Binding-site contacts:
Ligand atom C4 contacts residue GLY16 of chain 1.D at 3.6 Å.
Ligand atom O3' contacts residue GLY102 of chain 1.D at 2.9 Å (h-bond).
Ligand atom O3' contacts residue PHE101 of chain 1.D at 3.5 Å.
Ligand atom N9 contacts residue ARG193 of chain 1.D at 3.3 Å (salt-bridge).
Ligand atom N6 contacts residue GLY16 of chain 1.D at 3.5 Å.
Ligand atom C2 contacts residue ARG193 of chain 1.D at 3.6 Å.
Ligand atom PA contacts residue HIS17 of chain 1.D at 3.5 Å.
Ligand atom O1B contacts residue ARG193 of chain 1.D at 2.9 Å (salt-bridge).
Ligand atom O3G contacts residue HIS14 of chain 1.D at 3.0 Å (h-bond).
Ligand atom N1 contacts residue ARG193 of chain 1.D at 3.6 Å.
Ligand atom O3' contacts residue HIS20 of chain 1.D at 3.4 Å (h-bond).
Ligand atom O2A contacts residue TYR10 of chain 1.D at 2.9 Å (h-bond).
Ligand atom C4' contacts residue HIS20 of chain 1.D at 3.5 Å.
Ligand atom C5 contacts residue GLY16 of chain 1.D at 3.5 Å.
Ligand atom O2B contacts residue ARG44 of chain 1.D at 3.6 Å.
Ligand atom C5 contacts residue ARG193 of chain 1.D at 3.6 Å.
Ligand atom O5' contacts residue HIS17 of chain 1.D at 3.3 Å.
Ligand atom O2G contacts residue 1PE1 of chain 1.R at 3.2 Å.
Ligand atom O2A contacts residue GLU9 of chain 1.D at 2.9 Å (salt-bridge).
Ligand atom N6 contacts residue VAL194 of chain 1.D at 2.9 Å (h-bond).
Ligand atom C2' contacts residue ARG193 of chain 1.D at 3.5 Å.
Ligand atom N7 contacts residue ARG193 of chain 1.D at 3.5 Å (salt-bridge).
Ligand atom O2B contacts residue 1PE1 of chain 1.R at 2.8 Å (h-bond).
Ligand atom C8 contacts residue HIS17 of chain 1.D at 3.6 Å.
Ligand atom O1A contacts residue ALA210 of chain 1.D at 3.6 Å.
Ligand atom N1 contacts residue VAL194 of chain 1.D at 3.1 Å (h-bond).
Ligand atom N7 contacts residue HIS14 of chain 1.D at 3.6 Å.
Ligand atom O3A contacts residue HIS17 of chain 1.D at 3.1 Å (h-bond).
Ligand atom O4' contacts residue HIS20 of chain 1.D at 3.2 Å.
Ligand atom O2A contacts residue HIS17 of chain 1.D at 3.1 Å (h-bond).
Ligand atom O3G contacts residue ALA210 of chain 1.D at 2.8 Å (h-bond).
Ligand atom O3B contacts residue HIS17 of chain 1.D at 3.6 Å (h-bond).
Ligand atom O3G contacts residue SER209 of chain 1.D at 3.4 Å.
Ligand atom O2G contacts residue ARG193 of chain 1.D at 2.9 Å (salt-bridge).
Ligand atom C4 contacts residue ARG193 of chain 1.D at 3.6 Å.
Ligand atom C5' contacts residue HIS17 of chain 1.D at 3.6 Å.
Ligand atom C8 contacts residue ARG193 of chain 1.D at 3.2 Å.
Ligand atom O2' contacts residue GLY102 of chain 1.D at 3.0 Å.
Ligand atom O2' contacts residue ARG193 of chain 1.D at 3.1 Å (salt-bridge).
Ligand atom C1' contacts residue HIS20 of chain 1.D at 3.6 Å.

Sequence of chain 1.D:
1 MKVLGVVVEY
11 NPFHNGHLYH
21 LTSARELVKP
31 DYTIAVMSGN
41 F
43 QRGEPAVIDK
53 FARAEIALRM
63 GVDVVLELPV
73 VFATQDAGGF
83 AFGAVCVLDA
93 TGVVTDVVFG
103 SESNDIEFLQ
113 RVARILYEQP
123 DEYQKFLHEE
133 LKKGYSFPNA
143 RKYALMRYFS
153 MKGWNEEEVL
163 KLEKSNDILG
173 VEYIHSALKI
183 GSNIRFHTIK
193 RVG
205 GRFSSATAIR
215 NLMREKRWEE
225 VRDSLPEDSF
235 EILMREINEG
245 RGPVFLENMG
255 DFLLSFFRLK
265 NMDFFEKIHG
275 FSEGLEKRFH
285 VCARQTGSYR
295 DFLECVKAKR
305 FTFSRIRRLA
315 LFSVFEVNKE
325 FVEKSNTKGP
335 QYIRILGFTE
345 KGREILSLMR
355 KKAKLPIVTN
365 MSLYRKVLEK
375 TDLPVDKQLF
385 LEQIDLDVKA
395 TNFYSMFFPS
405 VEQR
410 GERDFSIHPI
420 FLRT

This protein binds this small molecule.
Small molecule (SMILES): Nc1ncnc2c1ncn2[C@@H]1O[C@H](CO[P](=O)(S)OP(=O)(O)OP(=O)(O)O)[C@@H](O)[C@H]1O